Binding-site contacts:
Ligand atom N24 contacts residue GLU82 of chain 1.A at 3.4 Å (salt-bridge).
Ligand atom C8 contacts residue PHE164 of chain 1.A at 3.5 Å (hydrophobic).
Ligand atom C15 contacts residue PHE164 of chain 1.A at 3.9 Å (hydrophobic).
Ligand atom C22 contacts residue THR110 of chain 1.A at 3.6 Å.
Ligand atom C21 contacts residue ALA62 of chain 1.A at 3.8 Å (hydrophobic).
Ligand atom C1 contacts residue LEU95 of chain 1.A at 3.9 Å (hydrophobic).
Ligand atom N14 contacts residue PHE164 of chain 1.A at 3.4 Å.
Ligand atom C21 contacts residue ILE108 of chain 1.A at 3.9 Å (hydrophobic).
Ligand atom N24 contacts residue LYS64 of chain 1.A at 3.1 Å (salt-bridge).
Ligand atom C5 contacts residue PHE164 of chain 1.A at 3.7 Å (hydrophobic).
Ligand atom C1 contacts residue CYS113 of chain 1.A at 3.9 Å (hydrophobic).
Ligand atom O25 contacts residue LYS64 of chain 1.A at 3.4 Å (salt-bridge).
Ligand atom O11 contacts residue ILE44 of chain 1.A at 3.8 Å.
Ligand atom O9 contacts residue ILE44 of chain 1.A at 3.7 Å.
Ligand atom C3 contacts residue CYS113 of chain 1.A at 3.6 Å (hydrophobic).
Ligand atom C8 contacts residue ILE44 of chain 1.A at 3.7 Å (hydrophobic).
Ligand atom C22 contacts residue ILE108 of chain 1.A at 3.7 Å (hydrophobic).
Ligand atom O25 contacts residue ILE108 of chain 1.A at 3.6 Å.
Ligand atom C16 contacts residue PHE164 of chain 1.A at 3.8 Å (hydrophobic).
Ligand atom N14 contacts residue VAL52 of chain 1.A at 3.7 Å.
Ligand atom O9 contacts residue PHE164 of chain 1.A at 3.9 Å.
Ligand atom C21 contacts residue THR110 of chain 1.A at 3.2 Å.
Ligand atom C20 contacts residue VAL52 of chain 1.A at 3.5 Å (hydrophobic).
Ligand atom N2 contacts residue CYS113 of chain 1.A at 2.9 Å (h-bond).
Ligand atom N2 contacts residue TRP112 of chain 1.A at 3.7 Å.
Ligand atom C1 contacts residue ALA62 of chain 1.A at 3.5 Å (hydrophobic).
Ligand atom C6 contacts residue LEU95 of chain 1.A at 3.9 Å (hydrophobic).
Ligand atom C1 contacts residue GLN111 of chain 1.A at 3.6 Å.
Ligand atom C3 contacts residue TRP112 of chain 1.A at 3.6 Å (hydrophobic).
Ligand atom C22 contacts residue LYS64 of chain 1.A at 3.9 Å.
Ligand atom C7 contacts residue PHE164 of chain 1.A at 3.3 Å (hydrophobic).
Ligand atom C20 contacts residue ALA62 of chain 1.A at 3.9 Å (hydrophobic).
Ligand atom C17 contacts residue ASP175 of chain 1.A at 3.5 Å.
Ligand atom O25 contacts residue GLU82 of chain 1.A at 2.9 Å (salt-bridge).
Ligand atom C15 contacts residue VAL52 of chain 1.A at 3.7 Å (hydrophobic).
Ligand atom C6 contacts residue ALA62 of chain 1.A at 3.5 Å (hydrophobic).
Ligand atom C23 contacts residue LYS64 of chain 1.A at 3.7 Å.
Ligand atom C18 contacts residue LYS64 of chain 1.A at 3.9 Å.
Ligand atom C10 contacts residue ILE44 of chain 1.A at 3.7 Å (hydrophobic).
Ligand atom N24 contacts residue ASP175 of chain 1.A at 3.6 Å.

A protein and the small-molecule ligand that binds it are described below.
Small molecule (SMILES): COC(=O)c1oc2cnccc2c1NC1C=CC2=C(NO)C=CC2=C1

Sequence of chain 1.A:
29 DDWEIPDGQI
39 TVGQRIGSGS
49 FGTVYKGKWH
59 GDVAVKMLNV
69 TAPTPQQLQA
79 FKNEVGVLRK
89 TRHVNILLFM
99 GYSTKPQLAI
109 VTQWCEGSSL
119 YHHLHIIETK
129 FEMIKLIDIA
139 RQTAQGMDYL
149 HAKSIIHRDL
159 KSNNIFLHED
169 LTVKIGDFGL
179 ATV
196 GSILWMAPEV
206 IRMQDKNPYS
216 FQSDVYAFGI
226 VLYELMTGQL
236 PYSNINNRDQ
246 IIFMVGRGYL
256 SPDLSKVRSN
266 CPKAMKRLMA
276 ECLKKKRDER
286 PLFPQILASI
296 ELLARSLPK